A small-molecule ligand and the protein it binds are described below.
Small molecule (SMILES): COc1ccc(Cl)cc1-c1nn(C)cc1NC(=O)c1cncc2cn(C)nc12

Sequence of chain 1.A:
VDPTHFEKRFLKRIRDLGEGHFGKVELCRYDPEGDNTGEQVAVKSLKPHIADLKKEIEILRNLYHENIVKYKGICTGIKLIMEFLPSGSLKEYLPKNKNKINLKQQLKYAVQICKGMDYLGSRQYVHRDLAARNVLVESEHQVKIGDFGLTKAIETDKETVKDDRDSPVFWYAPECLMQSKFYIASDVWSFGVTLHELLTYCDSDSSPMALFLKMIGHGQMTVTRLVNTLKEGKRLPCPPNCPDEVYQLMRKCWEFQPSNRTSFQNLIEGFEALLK

Binding-site contacts:
Ligand atom N1 contacts residue LEU109 of chain 1.A at 2.9 Å (h-bond).
Ligand atom C14 contacts residue VAL39 of chain 1.A at 3.7 Å (hydrophobic).
Ligand atom C12 contacts residue VAL39 of chain 1.A at 3.6 Å (hydrophobic).
Ligand atom C17 contacts residue ASN158 of chain 1.A at 3.7 Å.
Ligand atom N4 contacts residue LEU31 of chain 1.A at 3.2 Å (h-bond).
Ligand atom CL contacts residue GLY34 of chain 1.A at 3.7 Å.
Ligand atom N4 contacts residue GLY32 of chain 1.A at 3.7 Å.
Ligand atom C1 contacts residue GLY170 of chain 1.A at 3.7 Å.
Ligand atom C9 contacts residue LEU31 of chain 1.A at 3.3 Å (hydrophobic).
Ligand atom N1 contacts residue PHE108 of chain 1.A at 3.8 Å.
Ligand atom C18 contacts residue LEU31 of chain 1.A at 3.2 Å (hydrophobic).
Ligand atom C18 contacts residue GLU116 of chain 1.A at 3.6 Å.
Ligand atom CL contacts residue LYS38 of chain 1.A at 3.8 Å.
Ligand atom C15 contacts residue ASP171 of chain 1.A at 3.4 Å.
Ligand atom C contacts residue MET106 of chain 1.A at 3.6 Å (hydrophobic).
Ligand atom C1 contacts residue LEU160 of chain 1.A at 3.8 Å (hydrophobic).
Ligand atom N5 contacts residue GLY32 of chain 1.A at 3.5 Å.
Ligand atom C contacts residue GLY170 of chain 1.A at 3.0 Å.
Ligand atom C1 contacts residue MET106 of chain 1.A at 3.6 Å (hydrophobic).
Ligand atom C17 contacts residue GLY170 of chain 1.A at 3.7 Å.
Ligand atom C3 contacts residue ALA56 of chain 1.A at 3.4 Å (hydrophobic).
Ligand atom C12 contacts residue GLY32 of chain 1.A at 3.8 Å.
Ligand atom C2 contacts residue ALA56 of chain 1.A at 3.6 Å (hydrophobic).
Ligand atom C2 contacts residue LEU160 of chain 1.A at 3.4 Å (hydrophobic).
Ligand atom CL contacts residue GLY37 of chain 1.A at 3.5 Å.
Ligand atom O contacts residue GLY112 of chain 1.A at 3.7 Å.
Ligand atom C13 contacts residue VAL39 of chain 1.A at 3.5 Å (hydrophobic).
Ligand atom N1 contacts residue ALA56 of chain 1.A at 3.8 Å.
Ligand atom C6 contacts residue LEU160 of chain 1.A at 3.6 Å (hydrophobic).
Ligand atom C3 contacts residue LEU160 of chain 1.A at 3.6 Å (hydrophobic).
Ligand atom C5 contacts residue LEU160 of chain 1.A at 3.8 Å (hydrophobic).
Ligand atom C3 contacts residue GLU107 of chain 1.A at 3.2 Å.
Ligand atom O1 contacts residue ARG157 of chain 1.A at 3.8 Å.
Ligand atom N2 contacts residue VAL39 of chain 1.A at 3.7 Å.
Ligand atom N1 contacts residue GLU107 of chain 1.A at 3.8 Å.
Ligand atom C4 contacts residue LEU109 of chain 1.A at 3.5 Å (hydrophobic).
Ligand atom C3 contacts residue LEU109 of chain 1.A at 3.8 Å (hydrophobic).
Ligand atom N contacts residue GLY170 of chain 1.A at 3.3 Å (h-bond).
Ligand atom C14 contacts residue ASP171 of chain 1.A at 3.5 Å.
Ligand atom C17 contacts residue ARG157 of chain 1.A at 3.5 Å.